Binding-site contacts:
Ligand atom OXT contacts residue THR105 of chain 1.A at 3.6 Å (h-bond).
Ligand atom C contacts residue ALA107 of chain 1.A at 3.6 Å (hydrophobic).
Ligand atom CZ3 contacts residue GLY228 of chain 1.A at 3.8 Å.
Ligand atom CZ3 contacts residue SER185 of chain 1.A at 4.0 Å.
Ligand atom CD2 contacts residue LEU161 of chain 1.A at 3.8 Å (hydrophobic).
Ligand atom CZ3 contacts residue TYR301 of chain 1.A at 3.4 Å (hydrophobic).
Ligand atom NE1 contacts residue GLY184 of chain 1.A at 3.7 Å.
Ligand atom CE3 contacts residue LEU161 of chain 1.A at 3.8 Å (hydrophobic).
Ligand atom CZ2 contacts residue GLU104 of chain 1.A at 3.8 Å.
Ligand atom CE2 contacts residue SER185 of chain 1.A at 4.0 Å.
Ligand atom N contacts residue ALA107 of chain 1.A at 3.5 Å (h-bond).
Ligand atom C contacts residue HIS110 of chain 1.A at 3.8 Å.
Ligand atom O contacts residue ALA107 of chain 1.A at 3.4 Å (h-bond).
Ligand atom OXT contacts residue ALA107 of chain 1.A at 3.8 Å.
Ligand atom OXT contacts residue GLY108 of chain 1.A at 4.0 Å.
Ligand atom CE2 contacts residue LEU161 of chain 1.A at 3.9 Å (hydrophobic).
Ligand atom CD1 contacts residue GLU104 of chain 1.A at 3.8 Å.
Ligand atom OXT contacts residue LLP82 of chain 1.A at 3.5 Å.
Ligand atom O contacts residue GLY108 of chain 1.A at 3.9 Å.
Ligand atom C contacts residue THR105 of chain 1.A at 3.5 Å.
Ligand atom N contacts residue GLY106 of chain 1.A at 3.9 Å.
Ligand atom C contacts residue GLY106 of chain 1.A at 3.9 Å.
Ligand atom CE2 contacts residue GLU104 of chain 1.A at 3.5 Å.
Ligand atom CZ2 contacts residue VAL187 of chain 1.A at 3.8 Å (hydrophobic).
Ligand atom OXT contacts residue GLN109 of chain 1.A at 3.3 Å (h-bond).
Ligand atom CH2 contacts residue VAL187 of chain 1.A at 3.7 Å (hydrophobic).
Ligand atom OXT contacts residue HIS110 of chain 1.A at 2.8 Å (h-bond).
Ligand atom O contacts residue HIS110 of chain 1.A at 3.9 Å.
Ligand atom CZ3 contacts residue LEU161 of chain 1.A at 3.9 Å (hydrophobic).
Ligand atom CA contacts residue ALA107 of chain 1.A at 3.8 Å (hydrophobic).
Ligand atom CZ2 contacts residue SER185 of chain 1.A at 4.0 Å.
Ligand atom CH2 contacts residue SER185 of chain 1.A at 4.0 Å.
Ligand atom N contacts residue LEU161 of chain 1.A at 3.6 Å.
Ligand atom NE1 contacts residue GLU104 of chain 1.A at 2.7 Å (salt-bridge).
Ligand atom O contacts residue THR105 of chain 1.A at 2.6 Å (h-bond).
Ligand atom CH2 contacts residue TYR301 of chain 1.A at 3.7 Å (hydrophobic).
Ligand atom O contacts residue GLY106 of chain 1.A at 2.8 Å (h-bond).
Ligand atom CA contacts residue LLP82 of chain 1.A at 4.0 Å.
Ligand atom CD1 contacts residue HIS110 of chain 1.A at 3.8 Å.
Ligand atom CB contacts residue LLP82 of chain 1.A at 3.5 Å.

Sequence of chain 1.A:
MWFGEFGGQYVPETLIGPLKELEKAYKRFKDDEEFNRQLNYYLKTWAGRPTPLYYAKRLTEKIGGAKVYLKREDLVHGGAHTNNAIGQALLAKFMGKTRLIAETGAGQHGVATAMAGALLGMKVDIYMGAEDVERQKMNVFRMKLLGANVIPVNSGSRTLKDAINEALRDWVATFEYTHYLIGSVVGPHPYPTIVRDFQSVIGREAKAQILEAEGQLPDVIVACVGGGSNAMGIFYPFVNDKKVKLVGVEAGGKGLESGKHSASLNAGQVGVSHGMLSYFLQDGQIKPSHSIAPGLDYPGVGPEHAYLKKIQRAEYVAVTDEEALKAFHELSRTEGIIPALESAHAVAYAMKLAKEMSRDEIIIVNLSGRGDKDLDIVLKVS

This small molecule binds to this protein.
Small molecule (SMILES): N[C@@H](Cc1c[nH]c2ccccc12)C(=O)O